Sequence of chain 1.A:
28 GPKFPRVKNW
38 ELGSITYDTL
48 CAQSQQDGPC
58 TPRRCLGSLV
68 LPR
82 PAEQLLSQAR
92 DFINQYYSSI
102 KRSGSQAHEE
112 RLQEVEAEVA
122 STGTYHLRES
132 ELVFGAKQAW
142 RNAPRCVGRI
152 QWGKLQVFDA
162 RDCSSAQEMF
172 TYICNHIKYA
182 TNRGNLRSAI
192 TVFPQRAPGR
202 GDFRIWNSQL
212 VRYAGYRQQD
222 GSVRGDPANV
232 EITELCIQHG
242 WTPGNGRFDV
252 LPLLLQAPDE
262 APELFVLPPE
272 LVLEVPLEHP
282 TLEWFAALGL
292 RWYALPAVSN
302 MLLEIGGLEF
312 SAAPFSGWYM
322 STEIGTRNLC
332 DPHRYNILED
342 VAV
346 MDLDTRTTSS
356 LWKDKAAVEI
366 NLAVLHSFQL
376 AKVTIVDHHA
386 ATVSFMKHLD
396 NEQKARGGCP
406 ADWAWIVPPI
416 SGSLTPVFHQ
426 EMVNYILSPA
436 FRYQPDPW

This protein binds this small molecule.
Small molecule (SMILES): CC12CCCC(=O)C1=Nc1c(nc(N)[nH]c1=O)N2

Sequence of chain 1.B:
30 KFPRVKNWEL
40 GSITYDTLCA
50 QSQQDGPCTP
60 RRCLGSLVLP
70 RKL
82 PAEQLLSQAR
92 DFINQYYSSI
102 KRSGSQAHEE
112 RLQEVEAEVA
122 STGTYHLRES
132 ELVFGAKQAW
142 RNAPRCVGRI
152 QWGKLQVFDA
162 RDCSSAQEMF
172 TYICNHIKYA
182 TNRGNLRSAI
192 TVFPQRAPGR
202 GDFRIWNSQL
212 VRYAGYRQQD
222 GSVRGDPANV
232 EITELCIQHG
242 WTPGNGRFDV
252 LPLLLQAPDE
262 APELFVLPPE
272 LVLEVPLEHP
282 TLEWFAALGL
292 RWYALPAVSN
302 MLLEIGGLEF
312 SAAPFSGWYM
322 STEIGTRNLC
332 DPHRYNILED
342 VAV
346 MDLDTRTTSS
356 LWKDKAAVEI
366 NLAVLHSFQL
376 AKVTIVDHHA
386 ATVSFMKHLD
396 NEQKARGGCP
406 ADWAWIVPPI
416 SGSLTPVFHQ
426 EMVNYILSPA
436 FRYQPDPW

Binding-site contacts:
Ligand atom N02 contacts residue HEM1 of chain 1.J at 3.3 Å (h-bond).
Ligand atom C04 contacts residue HEM1 of chain 1.J at 4.0 Å.
Ligand atom C04 contacts residue GOL1 of chain 1.M at 3.9 Å.
Ligand atom C09 contacts residue SER65 of chain 1.B at 3.6 Å.
Ligand atom C02 contacts residue TRP410 of chain 1.B at 3.3 Å (hydrophobic).
Ligand atom C01 contacts residue TRP410 of chain 1.B at 3.6 Å (hydrophobic).
Ligand atom N03 contacts residue HEM1 of chain 1.J at 3.0 Å (h-bond).
Ligand atom C06 contacts residue PHE423 of chain 1.A at 4.0 Å (hydrophobic).
Ligand atom O04 contacts residue GOL1 of chain 1.M at 2.9 Å (h-bond).
Ligand atom N10 contacts residue ALA409 of chain 1.B at 3.3 Å (h-bond).
Ligand atom N10 contacts residue TRP410 of chain 1.B at 3.6 Å (h-bond).
Ligand atom N05 contacts residue TRP410 of chain 1.B at 4.1 Å.
Ligand atom C07 contacts residue GLU426 of chain 1.A at 4.0 Å.
Ligand atom O06 contacts residue PHE423 of chain 1.A at 3.9 Å.
Ligand atom N02 contacts residue TRP410 of chain 1.B at 3.2 Å (h-bond).
Ligand atom C04 contacts residue TRP410 of chain 1.B at 3.6 Å (hydrophobic).
Ligand atom N05 contacts residue ARG328 of chain 1.B at 4.0 Å.
Ligand atom C07 contacts residue VAL67 of chain 1.B at 3.6 Å (hydrophobic).
Ligand atom C09 contacts residue TRP410 of chain 1.B at 3.8 Å (hydrophobic).
Ligand atom N01 contacts residue ALA409 of chain 1.B at 3.6 Å (h-bond).
Ligand atom C07 contacts residue SER65 of chain 1.B at 3.6 Å.
Ligand atom O06 contacts residue GOL1 of chain 1.M at 4.0 Å.
Ligand atom O04 contacts residue TRP410 of chain 1.B at 3.7 Å.
Ligand atom C06 contacts residue VAL67 of chain 1.B at 3.7 Å (hydrophobic).
Ligand atom C4A contacts residue TRP410 of chain 1.B at 3.6 Å (hydrophobic).
Ligand atom C02 contacts residue HEM1 of chain 1.J at 3.6 Å.
Ligand atom C4A contacts residue ARG328 of chain 1.B at 3.5 Å.
Ligand atom N05 contacts residue GOL1 of chain 1.M at 3.4 Å (h-bond).
Ligand atom C11 contacts residue PHE423 of chain 1.A at 3.2 Å (hydrophobic).
Ligand atom O06 contacts residue TRP37 of chain 1.A at 3.6 Å.
Ligand atom C11 contacts residue TRP408 of chain 1.A at 3.0 Å (hydrophobic).
Ligand atom C04 contacts residue ARG328 of chain 1.B at 3.1 Å.
Ligand atom N01 contacts residue TRP410 of chain 1.B at 3.3 Å.
Ligand atom C08 contacts residue SER65 of chain 1.B at 3.0 Å.
Ligand atom C08 contacts residue TRP408 of chain 1.A at 4.0 Å (hydrophobic).
Ligand atom C01 contacts residue ALA409 of chain 1.B at 3.9 Å (hydrophobic).
Ligand atom N03 contacts residue ARG328 of chain 1.B at 3.4 Å (salt-bridge).
Ligand atom O04 contacts residue ARG328 of chain 1.B at 3.2 Å (salt-bridge).
Ligand atom N03 contacts residue TRP410 of chain 1.B at 3.4 Å.
Ligand atom C4A contacts residue GOL1 of chain 1.M at 4.1 Å.